Sequence of chain 1.A:
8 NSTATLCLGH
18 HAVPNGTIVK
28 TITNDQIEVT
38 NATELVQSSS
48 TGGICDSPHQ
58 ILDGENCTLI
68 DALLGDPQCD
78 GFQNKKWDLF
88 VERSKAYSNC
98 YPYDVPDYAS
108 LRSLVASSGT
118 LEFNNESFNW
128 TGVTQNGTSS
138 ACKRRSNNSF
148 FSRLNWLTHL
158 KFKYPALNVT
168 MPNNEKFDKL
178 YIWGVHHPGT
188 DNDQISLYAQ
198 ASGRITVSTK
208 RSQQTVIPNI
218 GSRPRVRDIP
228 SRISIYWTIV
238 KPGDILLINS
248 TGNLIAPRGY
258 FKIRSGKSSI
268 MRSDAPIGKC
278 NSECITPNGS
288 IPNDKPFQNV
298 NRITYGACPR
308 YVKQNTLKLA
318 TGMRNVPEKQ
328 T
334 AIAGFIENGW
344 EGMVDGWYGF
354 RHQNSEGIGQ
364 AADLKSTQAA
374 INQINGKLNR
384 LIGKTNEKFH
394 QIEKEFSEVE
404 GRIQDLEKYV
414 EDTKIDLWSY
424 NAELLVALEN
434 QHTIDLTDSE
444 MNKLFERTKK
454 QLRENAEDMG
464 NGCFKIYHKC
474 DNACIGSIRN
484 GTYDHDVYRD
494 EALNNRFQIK

A small-molecule ligand and the protein it binds are described below.
Small molecule (SMILES): CC(=O)N[C@@H]1[C@@H](O)[C@H](O[C@@H]2O[C@H](CO[C@]3(C(=O)O)C[C@H](O)[C@@H](NC(C)=O)[C@H]([C@H](O)[C@H](O)CO)O3)[C@H](O)[C@H](O)[C@H]2O)[C@@H](CO)O[C@H]1O

Binding-site contacts:
Ligand atom C11 contacts residue GLY134 of chain 1.A at 3.6 Å.
Ligand atom O7 contacts residue LEU194 of chain 1.A at 3.9 Å.
Ligand atom O4 contacts residue ILE226 of chain 1.A at 3.7 Å.
Ligand atom O4 contacts residue ASP225 of chain 1.A at 2.9 Å (salt-bridge).
Ligand atom C9 contacts residue TYR98 of chain 1.A at 3.2 Å (hydrophobic).
Ligand atom C11 contacts residue THR135 of chain 1.A at 3.9 Å.
Ligand atom O4 contacts residue THR135 of chain 1.A at 3.5 Å (h-bond).
Ligand atom C4 contacts residue THR135 of chain 1.A at 3.3 Å.
Ligand atom O8 contacts residue TRP153 of chain 1.A at 3.9 Å.
Ligand atom O1A contacts residue ILE226 of chain 1.A at 3.6 Å.
Ligand atom C11 contacts residue LEU194 of chain 1.A at 3.9 Å (hydrophobic).
Ligand atom C10 contacts residue THR135 of chain 1.A at 3.9 Å.
Ligand atom O1B contacts residue SER136 of chain 1.A at 3.2 Å.
Ligand atom C11 contacts residue THR155 of chain 1.A at 4.0 Å.
Ligand atom C8 contacts residue TYR98 of chain 1.A at 3.7 Å (hydrophobic).
Ligand atom O8 contacts residue TYR98 of chain 1.A at 3.0 Å (h-bond).
Ligand atom O8 contacts residue ILE226 of chain 1.A at 3.7 Å.
Ligand atom O1 contacts residue SER193 of chain 1.A at 3.9 Å.
Ligand atom C8 contacts residue LEU194 of chain 1.A at 3.7 Å (hydrophobic).
Ligand atom C1 contacts residue SER137 of chain 1.A at 3.7 Å.
Ligand atom C3 contacts residue ASP225 of chain 1.A at 3.6 Å.
Ligand atom C5 contacts residue THR135 of chain 1.A at 3.8 Å.
Ligand atom C10 contacts residue LEU194 of chain 1.A at 3.5 Å (hydrophobic).
Ligand atom O1A contacts residue SER137 of chain 1.A at 4.0 Å.
Ligand atom N5 contacts residue THR135 of chain 1.A at 3.1 Å (h-bond).
Ligand atom N5 contacts residue TRP153 of chain 1.A at 3.8 Å.
Ligand atom C9 contacts residue SER228 of chain 1.A at 3.5 Å.
Ligand atom O9 contacts residue SER228 of chain 1.A at 2.7 Å (h-bond).
Ligand atom C7 contacts residue TRP153 of chain 1.A at 3.9 Å (hydrophobic).
Ligand atom C4 contacts residue ASP225 of chain 1.A at 3.7 Å.
Ligand atom O3 contacts residue ARG222 of chain 1.A at 3.4 Å (salt-bridge).
Ligand atom O10 contacts residue LEU194 of chain 1.A at 3.2 Å.
Ligand atom O3 contacts residue ASP225 of chain 1.A at 2.7 Å (salt-bridge).
Ligand atom C8 contacts residue SER193 of chain 1.A at 3.9 Å.
Ligand atom O9 contacts residue TYR98 of chain 1.A at 3.2 Å (h-bond).
Ligand atom O1B contacts residue SER137 of chain 1.A at 2.7 Å (h-bond).
Ligand atom O1B contacts residue ASN145 of chain 1.A at 3.8 Å.
Ligand atom C1 contacts residue SER136 of chain 1.A at 3.4 Å.
Ligand atom O1A contacts residue SER136 of chain 1.A at 2.6 Å (h-bond).
Ligand atom C11 contacts residue TRP153 of chain 1.A at 3.7 Å (hydrophobic).